Sequence of chain 1.C:
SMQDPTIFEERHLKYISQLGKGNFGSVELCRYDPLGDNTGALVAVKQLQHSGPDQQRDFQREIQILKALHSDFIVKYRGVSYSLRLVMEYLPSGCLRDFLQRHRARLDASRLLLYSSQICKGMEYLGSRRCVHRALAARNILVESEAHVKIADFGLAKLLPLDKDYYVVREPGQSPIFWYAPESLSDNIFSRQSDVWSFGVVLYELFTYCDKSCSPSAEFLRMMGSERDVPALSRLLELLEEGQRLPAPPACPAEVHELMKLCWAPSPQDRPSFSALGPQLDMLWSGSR

Binding-site contacts:
Ligand atom C7 contacts residue PRO221 of chain 1.C at 4.1 Å (hydrophobic).
Ligand atom C7 contacts residue LEU241 of chain 1.C at 4.0 Å (hydrophobic).
Ligand atom C4 contacts residue LEU241 of chain 1.C at 4.1 Å (hydrophobic).
Ligand atom C1 contacts residue TRP202 of chain 1.C at 4.1 Å (hydrophobic).
Ligand atom N1 contacts residue LEU245 of chain 1.C at 3.8 Å.
Ligand atom C7 contacts residue LEU251 of chain 1.C at 3.9 Å (hydrophobic).
Ligand atom N1 contacts residue PHE183 of chain 1.C at 4.3 Å.
Ligand atom N2 contacts residue TRP269 of chain 1.C at 3.3 Å (h-bond).
Ligand atom C6 contacts residue MET228 of chain 1.C at 4.4 Å (hydrophobic).
Ligand atom O1 contacts residue LEU251 of chain 1.C at 3.1 Å (h-bond).
Ligand atom C6 contacts residue LEU251 of chain 1.C at 4.1 Å (hydrophobic).
Ligand atom N2 contacts residue TRP202 of chain 1.C at 3.3 Å (h-bond).
Ligand atom C2 contacts residue LEU245 of chain 1.C at 4.1 Å (hydrophobic).
Ligand atom C3 contacts residue ARG250 of chain 1.C at 4.2 Å.
Ligand atom C5 contacts residue PHE183 of chain 1.C at 4.0 Å (hydrophobic).
Ligand atom C6 contacts residue LEU241 of chain 1.C at 4.1 Å (hydrophobic).
Ligand atom C2 contacts residue LEU251 of chain 1.C at 3.8 Å (hydrophobic).
Ligand atom C3 contacts residue LEU241 of chain 1.C at 4.3 Å (hydrophobic).
Ligand atom C1 contacts residue LEU245 of chain 1.C at 4.2 Å (hydrophobic).
Ligand atom O1 contacts residue ARG250 of chain 1.C at 3.6 Å.
Ligand atom C3 contacts residue LEU245 of chain 1.C at 3.8 Å (hydrophobic).
Ligand atom C5 contacts residue PHE225 of chain 1.C at 4.2 Å (hydrophobic).
Ligand atom O1 contacts residue TRP269 of chain 1.C at 3.9 Å.
Ligand atom C5 contacts residue LEU241 of chain 1.C at 3.9 Å (hydrophobic).
Ligand atom C5 contacts residue LEU251 of chain 1.C at 3.9 Å (hydrophobic).
Ligand atom C2 contacts residue LEU241 of chain 1.C at 4.3 Å (hydrophobic).
Ligand atom C4 contacts residue LEU251 of chain 1.C at 4.0 Å (hydrophobic).
Ligand atom N2 contacts residue VAL206 of chain 1.C at 3.7 Å.
Ligand atom N1 contacts residue TRP202 of chain 1.C at 4.4 Å.
Ligand atom C3 contacts residue LEU251 of chain 1.C at 3.9 Å (hydrophobic).
Ligand atom C1 contacts residue LEU251 of chain 1.C at 4.0 Å (hydrophobic).
Ligand atom C7 contacts residue PHE225 of chain 1.C at 4.0 Å (hydrophobic).
Ligand atom N1 contacts residue LEU251 of chain 1.C at 4.2 Å.
Ligand atom C5 contacts residue PRO221 of chain 1.C at 3.6 Å (hydrophobic).
Ligand atom C1 contacts residue TRP269 of chain 1.C at 4.1 Å (hydrophobic).
Ligand atom C4 contacts residue PHE183 of chain 1.C at 3.8 Å (hydrophobic).

A protein and the small-molecule ligand that binds it are described below.
Small molecule (SMILES): NC(=O)Nc1ccccc1